Sequence of chain 1.A:
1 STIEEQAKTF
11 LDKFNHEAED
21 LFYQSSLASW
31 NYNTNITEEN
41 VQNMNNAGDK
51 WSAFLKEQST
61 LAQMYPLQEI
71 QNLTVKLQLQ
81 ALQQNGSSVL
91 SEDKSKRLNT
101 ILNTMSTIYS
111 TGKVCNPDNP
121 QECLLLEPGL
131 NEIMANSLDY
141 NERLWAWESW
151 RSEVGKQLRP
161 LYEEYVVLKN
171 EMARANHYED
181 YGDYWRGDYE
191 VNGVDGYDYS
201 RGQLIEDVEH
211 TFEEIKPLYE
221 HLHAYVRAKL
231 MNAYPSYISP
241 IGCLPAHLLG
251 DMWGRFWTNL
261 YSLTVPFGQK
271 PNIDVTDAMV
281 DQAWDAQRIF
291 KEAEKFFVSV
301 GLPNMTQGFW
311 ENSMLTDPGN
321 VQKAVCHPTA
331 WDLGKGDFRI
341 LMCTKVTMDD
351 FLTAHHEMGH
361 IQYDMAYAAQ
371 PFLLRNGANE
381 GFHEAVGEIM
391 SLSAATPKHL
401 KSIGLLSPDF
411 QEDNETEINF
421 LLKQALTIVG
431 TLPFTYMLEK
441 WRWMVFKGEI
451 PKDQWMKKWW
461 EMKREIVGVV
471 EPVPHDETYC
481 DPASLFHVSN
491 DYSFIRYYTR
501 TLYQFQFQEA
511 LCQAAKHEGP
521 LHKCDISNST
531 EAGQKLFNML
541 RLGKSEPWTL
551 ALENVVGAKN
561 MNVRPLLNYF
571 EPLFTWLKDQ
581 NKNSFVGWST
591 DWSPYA

Binding-site contacts:
Ligand atom C4 contacts residue ASN72 of chain 1.A at 4.2 Å.
Ligand atom O3 contacts residue THR97 of chain 1.C at 4.4 Å.
Ligand atom C1 contacts residue LYS8 of chain 1.A at 3.8 Å.
Ligand atom C3 contacts residue ASN72 of chain 1.A at 3.8 Å.
Ligand atom C4 contacts residue THR97 of chain 1.C at 3.6 Å.
Ligand atom N2 contacts residue ASN72 of chain 1.A at 3.0 Å (h-bond).
Ligand atom C2 contacts residue ASN72 of chain 1.A at 2.5 Å.
Ligand atom O6 contacts residue LYS8 of chain 1.A at 4.5 Å.
Ligand atom O6 contacts residue ARG90 of chain 1.C at 3.3 Å (salt-bridge).
Ligand atom C6 contacts residue THR97 of chain 1.C at 4.3 Å.
Ligand atom C5 contacts residue ASN72 of chain 1.A at 3.6 Å.
Ligand atom O5 contacts residue ASN72 of chain 1.A at 2.3 Å (h-bond).
Ligand atom C3 contacts residue THR97 of chain 1.C at 4.4 Å.
Ligand atom C1 contacts residue VAL75 of chain 1.A at 4.3 Å (hydrophobic).
Ligand atom O5 contacts residue THR97 of chain 1.C at 4.2 Å.
Ligand atom O7 contacts residue ASN72 of chain 1.A at 4.3 Å.
Ligand atom C6 contacts residue LYS8 of chain 1.A at 3.7 Å.
Ligand atom C7 contacts residue ASN72 of chain 1.A at 3.8 Å.
Ligand atom C6 contacts residue ARG90 of chain 1.C at 3.3 Å.
Ligand atom O5 contacts residue LYS8 of chain 1.A at 2.9 Å (salt-bridge).
Ligand atom O5 contacts residue VAL75 of chain 1.A at 4.2 Å.
Ligand atom O4 contacts residue THR97 of chain 1.C at 4.4 Å.
Ligand atom C1 contacts residue ASN72 of chain 1.A at 1.4 Å.
Ligand atom C5 contacts residue THR97 of chain 1.C at 4.3 Å.
Ligand atom C2 contacts residue THR97 of chain 1.C at 4.5 Å.
Ligand atom C2 contacts residue LYS8 of chain 1.A at 4.5 Å.
Ligand atom C5 contacts residue LYS8 of chain 1.A at 3.9 Å.
Ligand atom O2 contacts residue THR97 of chain 1.C at 3.5 Å.

Sequence of chain 1.C:
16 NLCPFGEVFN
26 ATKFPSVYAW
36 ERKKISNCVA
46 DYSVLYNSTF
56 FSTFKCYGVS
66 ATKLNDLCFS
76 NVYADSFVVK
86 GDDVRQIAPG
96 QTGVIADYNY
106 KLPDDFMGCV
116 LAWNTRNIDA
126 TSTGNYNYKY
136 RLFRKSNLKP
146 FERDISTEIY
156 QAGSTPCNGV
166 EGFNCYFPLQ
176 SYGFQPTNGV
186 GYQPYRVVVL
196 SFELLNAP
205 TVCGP

The protein below binds the small molecule below.
Small molecule (SMILES): CC(=O)N[C@H]1[C@H](O[C@H]2[C@H](O)[C@@H](NC(C)=O)CO[C@@H]2CO)O[C@H](CO)[C@@H](O[C@@H]2O[C@H](CO)[C@@H](O)[C@H](O)[C@@H]2O)[C@@H]1O